Sequence of chain 1.B:
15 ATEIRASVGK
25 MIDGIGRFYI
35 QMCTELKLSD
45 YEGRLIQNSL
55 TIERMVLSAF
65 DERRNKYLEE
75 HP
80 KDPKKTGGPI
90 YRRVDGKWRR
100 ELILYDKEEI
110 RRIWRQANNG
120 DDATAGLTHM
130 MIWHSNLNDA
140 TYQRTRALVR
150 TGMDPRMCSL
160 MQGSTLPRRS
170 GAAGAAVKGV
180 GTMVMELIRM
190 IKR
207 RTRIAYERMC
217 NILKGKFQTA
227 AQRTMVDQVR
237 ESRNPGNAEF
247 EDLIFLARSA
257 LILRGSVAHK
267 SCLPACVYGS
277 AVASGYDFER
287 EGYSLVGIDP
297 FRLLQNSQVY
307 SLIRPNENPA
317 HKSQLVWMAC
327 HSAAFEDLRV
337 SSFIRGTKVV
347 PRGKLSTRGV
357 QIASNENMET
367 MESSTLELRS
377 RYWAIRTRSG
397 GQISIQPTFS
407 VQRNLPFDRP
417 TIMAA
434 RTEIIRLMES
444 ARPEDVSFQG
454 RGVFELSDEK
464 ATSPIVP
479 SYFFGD

Binding-site contacts:
Ligand atom C19 contacts residue TYR306 of chain 1.A at 3.7 Å (hydrophobic).
Ligand atom O26 contacts residue TYR282 of chain 1.B at 3.5 Å (h-bond).
Ligand atom N22 contacts residue TYR45 of chain 1.A at 3.6 Å.
Ligand atom O26 contacts residue ASP295 of chain 1.B at 3.1 Å (salt-bridge).
Ligand atom C15 contacts residue SER369 of chain 1.A at 3.8 Å.
Ligand atom C3 contacts residue TYR282 of chain 1.B at 3.6 Å (hydrophobic).
Ligand atom O29 contacts residue TRP97 of chain 1.A at 3.4 Å.
Ligand atom C16 contacts residue TYR282 of chain 1.B at 3.6 Å (hydrophobic).
Ligand atom C20 contacts residue TYR45 of chain 1.A at 3.6 Å (hydrophobic).
Ligand atom C20 contacts residue SER369 of chain 1.A at 3.6 Å.
Ligand atom C1 contacts residue TYR282 of chain 1.B at 3.5 Å (hydrophobic).
Ligand atom C17 contacts residue ASN302 of chain 1.B at 3.5 Å.
Ligand atom C9 contacts residue TYR282 of chain 1.B at 3.4 Å (hydrophobic).
Ligand atom C11 contacts residue TYR282 of chain 1.B at 3.3 Å (hydrophobic).
Ligand atom C6 contacts residue GLU287 of chain 1.B at 3.6 Å.
Ligand atom N25 contacts residue TYR282 of chain 1.B at 3.4 Å (h-bond).
Ligand atom O28 contacts residue LEU299 of chain 1.B at 3.5 Å.
Ligand atom C20 contacts residue TRP97 of chain 1.A at 3.7 Å (hydrophobic).
Ligand atom O27 contacts residue SER369 of chain 1.A at 2.6 Å (h-bond).
Ligand atom C4 contacts residue ARG298 of chain 1.B at 3.5 Å.
Ligand atom O28 contacts residue TYR289 of chain 1.B at 3.5 Å.
Ligand atom O29 contacts residue GLU46 of chain 1.A at 3.6 Å (salt-bridge).
Ligand atom O28 contacts residue ASP295 of chain 1.B at 3.3 Å (salt-bridge).
Ligand atom O29 contacts residue TYR45 of chain 1.A at 3.5 Å.
Ligand atom CL30 contacts residue TYR282 of chain 1.B at 3.5 Å.
Ligand atom O26 contacts residue ARG298 of chain 1.B at 3.5 Å.
Ligand atom C13 contacts residue TRP97 of chain 1.A at 3.6 Å (hydrophobic).
Ligand atom CL31 contacts residue ARG92 of chain 1.A at 3.7 Å.
Ligand atom C6 contacts residue TYR282 of chain 1.B at 3.4 Å (hydrophobic).
Ligand atom N25 contacts residue ASP295 of chain 1.B at 3.3 Å (salt-bridge).
Ligand atom C2 contacts residue TYR45 of chain 1.A at 3.8 Å (hydrophobic).
Ligand atom C19 contacts residue ASN302 of chain 1.B at 3.0 Å.
Ligand atom C4 contacts residue TYR282 of chain 1.B at 3.5 Å (hydrophobic).
Ligand atom CL30 contacts residue TYR45 of chain 1.A at 2.8 Å.
Ligand atom C10 contacts residue TYR282 of chain 1.B at 3.4 Å (hydrophobic).
Ligand atom C13 contacts residue TYR45 of chain 1.A at 3.7 Å (hydrophobic).
Ligand atom C1 contacts residue GLY281 of chain 1.B at 3.7 Å.
Ligand atom C18 contacts residue TYR45 of chain 1.A at 3.6 Å (hydrophobic).
Ligand atom C5 contacts residue TYR282 of chain 1.B at 3.3 Å (hydrophobic).
Ligand atom C3 contacts residue ARG298 of chain 1.B at 3.3 Å.

Sequence of chain 1.A:
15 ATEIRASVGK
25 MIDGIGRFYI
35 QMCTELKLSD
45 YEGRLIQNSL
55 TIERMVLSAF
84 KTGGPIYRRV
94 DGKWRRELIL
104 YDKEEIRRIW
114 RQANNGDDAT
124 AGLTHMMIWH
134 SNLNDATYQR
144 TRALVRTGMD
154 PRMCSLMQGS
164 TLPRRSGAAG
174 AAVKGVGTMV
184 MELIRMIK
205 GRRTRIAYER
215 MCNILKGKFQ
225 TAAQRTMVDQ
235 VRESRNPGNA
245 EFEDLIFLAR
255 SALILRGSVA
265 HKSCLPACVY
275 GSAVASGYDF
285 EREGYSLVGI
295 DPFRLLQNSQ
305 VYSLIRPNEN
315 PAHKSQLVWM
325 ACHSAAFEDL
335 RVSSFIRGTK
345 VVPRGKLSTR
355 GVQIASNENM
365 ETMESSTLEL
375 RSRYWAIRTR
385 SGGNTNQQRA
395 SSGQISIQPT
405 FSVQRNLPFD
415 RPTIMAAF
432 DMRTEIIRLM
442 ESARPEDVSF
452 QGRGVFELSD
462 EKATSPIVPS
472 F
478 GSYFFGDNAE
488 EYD

The protein below binds the small molecule below.
Small molecule (SMILES): Cc1onc(-c2cccnc2Cl)c1C(=O)N1CCN(c2ccc([N+](=O)[O-])cc2Cl)CC1